Binding-site contacts:
Ligand atom C4 contacts residue HIS426 of chain 5.A at 3.6 Å.
Ligand atom N4 contacts residue HIS426 of chain 5.A at 3.8 Å.
Ligand atom N4 contacts residue HIS428 of chain 5.A at 4.0 Å.
Ligand atom N3 contacts residue HIS426 of chain 5.A at 2.6 Å (h-bond).
Ligand atom O2 contacts residue HIS426 of chain 5.A at 2.9 Å (h-bond).
Ligand atom N3 contacts residue PHE427 of chain 5.A at 4.2 Å.
Ligand atom C4 contacts residue PHE427 of chain 5.A at 4.0 Å (hydrophobic).
Ligand atom N4 contacts residue PHE427 of chain 5.A at 3.2 Å.
Ligand atom O2 contacts residue GLY425 of chain 5.A at 3.4 Å.
Ligand atom C2 contacts residue HIS426 of chain 5.A at 3.2 Å.

This protein binds this small molecule.
Small molecule (SMILES): Nc1ccnc(=O)[nH]1

Sequence of chain 5.A:
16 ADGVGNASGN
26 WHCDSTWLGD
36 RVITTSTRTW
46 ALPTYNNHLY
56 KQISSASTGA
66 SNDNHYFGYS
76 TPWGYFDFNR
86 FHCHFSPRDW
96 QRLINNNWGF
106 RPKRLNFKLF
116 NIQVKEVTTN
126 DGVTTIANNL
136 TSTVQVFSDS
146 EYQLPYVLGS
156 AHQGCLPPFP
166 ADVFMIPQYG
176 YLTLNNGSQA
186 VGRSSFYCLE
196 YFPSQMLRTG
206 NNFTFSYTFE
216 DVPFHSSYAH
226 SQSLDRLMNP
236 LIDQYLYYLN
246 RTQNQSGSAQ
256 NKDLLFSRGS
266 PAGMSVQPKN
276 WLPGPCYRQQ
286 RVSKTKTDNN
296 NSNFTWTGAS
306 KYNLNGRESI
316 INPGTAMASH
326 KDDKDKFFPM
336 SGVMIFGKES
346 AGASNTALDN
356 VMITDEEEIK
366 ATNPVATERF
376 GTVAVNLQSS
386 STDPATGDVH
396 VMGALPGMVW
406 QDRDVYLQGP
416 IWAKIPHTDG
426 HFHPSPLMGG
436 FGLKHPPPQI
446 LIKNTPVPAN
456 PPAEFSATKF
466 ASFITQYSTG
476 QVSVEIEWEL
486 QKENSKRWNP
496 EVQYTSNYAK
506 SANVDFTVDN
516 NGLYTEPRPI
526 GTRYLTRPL